The small molecule below binds the protein below.
Small molecule (SMILES): OC[C@H]1O[C@H](O[C@H]2[C@H](O)[C@@H](O)[C@@H](O)O[C@@H]2CO)[C@H](O)[C@@H](O)[C@@H]1O

Sequence of chain 1.B:
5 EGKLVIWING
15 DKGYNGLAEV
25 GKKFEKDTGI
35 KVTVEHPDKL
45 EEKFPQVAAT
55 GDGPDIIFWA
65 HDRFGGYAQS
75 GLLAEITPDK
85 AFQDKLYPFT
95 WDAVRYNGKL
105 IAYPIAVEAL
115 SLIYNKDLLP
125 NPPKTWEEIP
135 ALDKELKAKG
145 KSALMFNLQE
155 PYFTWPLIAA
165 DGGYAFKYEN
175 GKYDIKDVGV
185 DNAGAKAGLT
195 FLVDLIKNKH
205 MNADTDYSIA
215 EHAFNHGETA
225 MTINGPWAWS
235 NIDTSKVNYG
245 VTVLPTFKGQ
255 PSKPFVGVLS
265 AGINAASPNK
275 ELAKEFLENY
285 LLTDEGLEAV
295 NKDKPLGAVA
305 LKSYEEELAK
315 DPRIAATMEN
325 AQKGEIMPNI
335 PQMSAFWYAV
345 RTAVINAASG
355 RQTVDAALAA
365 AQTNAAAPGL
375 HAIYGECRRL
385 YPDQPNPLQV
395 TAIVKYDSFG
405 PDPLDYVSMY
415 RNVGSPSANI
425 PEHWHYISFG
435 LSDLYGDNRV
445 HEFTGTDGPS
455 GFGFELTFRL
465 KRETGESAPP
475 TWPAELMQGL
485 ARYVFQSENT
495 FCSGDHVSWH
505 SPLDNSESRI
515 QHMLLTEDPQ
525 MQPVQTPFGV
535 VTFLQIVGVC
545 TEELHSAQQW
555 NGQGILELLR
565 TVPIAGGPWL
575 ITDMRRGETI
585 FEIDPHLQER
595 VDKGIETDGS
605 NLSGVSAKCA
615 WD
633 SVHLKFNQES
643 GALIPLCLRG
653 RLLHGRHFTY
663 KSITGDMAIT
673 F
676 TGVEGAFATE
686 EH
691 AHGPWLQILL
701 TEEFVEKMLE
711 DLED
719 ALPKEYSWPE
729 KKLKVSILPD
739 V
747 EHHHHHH

Binding-site contacts:
Ligand atom C6 contacts residue PRO155 of chain 1.B at 4.1 Å (hydrophobic).
Ligand atom O6 contacts residue GLU154 of chain 1.B at 2.6 Å (salt-bridge).
Ligand atom O2 contacts residue TRP63 of chain 1.B at 3.4 Å (h-bond).
Ligand atom C1 contacts residue TRP231 of chain 1.B at 3.9 Å (hydrophobic).
Ligand atom C6 contacts residue TYR156 of chain 1.B at 3.9 Å (hydrophobic).
Ligand atom C1 contacts residue LYS16 of chain 1.B at 3.9 Å.
Ligand atom O4 contacts residue TRP341 of chain 1.B at 4.0 Å.
Ligand atom O6 contacts residue PRO155 of chain 1.B at 3.5 Å.
Ligand atom O3 contacts residue ARG67 of chain 1.B at 3.2 Å (salt-bridge).
Ligand atom C2 contacts residue ASP66 of chain 1.B at 3.3 Å.
Ligand atom O3 contacts residue GLU112 of chain 1.B at 3.8 Å.
Ligand atom O4 contacts residue ARG67 of chain 1.B at 3.1 Å (salt-bridge).
Ligand atom O3 contacts residue TRP341 of chain 1.B at 4.0 Å.
Ligand atom C1 contacts residue ASP15 of chain 1.B at 3.5 Å.
Ligand atom C2 contacts residue TRP231 of chain 1.B at 3.9 Å (hydrophobic).
Ligand atom O2 contacts residue MET331 of chain 1.B at 3.9 Å.
Ligand atom C6 contacts residue TRP341 of chain 1.B at 3.8 Å (hydrophobic).
Ligand atom C6 contacts residue ARG345 of chain 1.B at 4.0 Å.
Ligand atom O5 contacts residue TRP341 of chain 1.B at 4.1 Å.
Ligand atom O2 contacts residue GLU112 of chain 1.B at 2.9 Å (salt-bridge).
Ligand atom C4 contacts residue TRP341 of chain 1.B at 3.6 Å (hydrophobic).
Ligand atom O5 contacts residue TYR156 of chain 1.B at 3.4 Å.
Ligand atom O3 contacts residue ASP66 of chain 1.B at 2.5 Å (salt-bridge).
Ligand atom C2 contacts residue GLU112 of chain 1.B at 3.7 Å.
Ligand atom O6 contacts residue TYR156 of chain 1.B at 3.3 Å.
Ligand atom C3 contacts residue ASP66 of chain 1.B at 3.4 Å.
Ligand atom C3 contacts residue TRP63 of chain 1.B at 3.5 Å (hydrophobic).
Ligand atom O1 contacts residue LYS16 of chain 1.B at 3.3 Å (salt-bridge).
Ligand atom O2 contacts residue ASP66 of chain 1.B at 2.7 Å (salt-bridge).
Ligand atom C4 contacts residue TYR156 of chain 1.B at 3.9 Å (hydrophobic).
Ligand atom C1 contacts residue TYR156 of chain 1.B at 3.6 Å (hydrophobic).
Ligand atom O3 contacts residue ALA64 of chain 1.B at 3.6 Å.
Ligand atom O3 contacts residue TRP63 of chain 1.B at 3.3 Å (h-bond).
Ligand atom O2 contacts residue LYS16 of chain 1.B at 2.9 Å (salt-bridge).
Ligand atom O2 contacts residue TRP231 of chain 1.B at 4.0 Å.
Ligand atom O1 contacts residue ASN13 of chain 1.B at 3.4 Å (h-bond).
Ligand atom C6 contacts residue GLU154 of chain 1.B at 3.3 Å.
Ligand atom O2 contacts residue ALA64 of chain 1.B at 3.2 Å.
Ligand atom C2 contacts residue LYS16 of chain 1.B at 4.0 Å.
Ligand atom O1 contacts residue ASP15 of chain 1.B at 2.8 Å (salt-bridge).